Sequence of chain 1.A:
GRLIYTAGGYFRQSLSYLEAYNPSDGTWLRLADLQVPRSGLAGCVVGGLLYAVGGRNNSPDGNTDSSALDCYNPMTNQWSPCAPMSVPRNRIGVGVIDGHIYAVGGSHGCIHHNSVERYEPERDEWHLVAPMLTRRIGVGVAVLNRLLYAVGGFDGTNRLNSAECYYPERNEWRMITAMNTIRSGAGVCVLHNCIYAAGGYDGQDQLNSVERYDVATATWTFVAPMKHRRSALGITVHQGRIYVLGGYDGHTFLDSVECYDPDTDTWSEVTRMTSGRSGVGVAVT

The protein below binds the small molecule below.
Small molecule (SMILES): CC(=O)N1CCC[C@H]1C(=O)N[C@@H]1COC(=O)c2ccccc2CSC[C@H](C(=O)N(C)C)NC1=O

Binding-site contacts:
Ligand atom C5 contacts residue ARG101 of chain 1.A at 3.9 Å.
Ligand atom O33 contacts residue SER288 of chain 1.A at 3.8 Å.
Ligand atom C8 contacts residue SER288 of chain 1.A at 3.7 Å.
Ligand atom C1 contacts residue ARG101 of chain 1.A at 3.4 Å.
Ligand atom C1 contacts residue ALA242 of chain 1.A at 4.0 Å (hydrophobic).
Ligand atom C12 contacts residue ARG101 of chain 1.A at 3.5 Å.
Ligand atom C3 contacts residue ALA242 of chain 1.A at 3.7 Å (hydrophobic).
Ligand atom C2 contacts residue ARG101 of chain 1.A at 3.6 Å.
Ligand atom C10 contacts residue TYR258 of chain 1.A at 3.6 Å (hydrophobic).
Ligand atom C7 contacts residue GLY289 of chain 1.A at 3.9 Å.
Ligand atom N27 contacts residue TYR258 of chain 1.A at 3.5 Å.
Ligand atom O28 contacts residue GLY50 of chain 1.A at 3.1 Å (h-bond).
Ligand atom O29 contacts residue SER288 of chain 1.A at 2.7 Å (h-bond).
Ligand atom C22 contacts residue TYR258 of chain 1.A at 3.6 Å (hydrophobic).
Ligand atom S34 contacts residue ALA242 of chain 1.A at 3.6 Å.
Ligand atom C6 contacts residue ARG101 of chain 1.A at 3.7 Å.
Ligand atom C17 contacts residue TYR258 of chain 1.A at 3.7 Å (hydrophobic).
Ligand atom O29 contacts residue PHE263 of chain 1.A at 3.2 Å.
Ligand atom O28 contacts residue SER49 of chain 1.A at 3.6 Å.
Ligand atom O30 contacts residue TYR20 of chain 1.A at 3.5 Å.
Ligand atom C23 contacts residue TYR258 of chain 1.A at 3.4 Å (hydrophobic).
Ligand atom C20 contacts residue TYR258 of chain 1.A at 3.6 Å (hydrophobic).
Ligand atom C6 contacts residue ALA242 of chain 1.A at 3.6 Å (hydrophobic).
Ligand atom C22 contacts residue PHE263 of chain 1.A at 3.6 Å (hydrophobic).
Ligand atom C3 contacts residue ARG101 of chain 1.A at 3.6 Å.
Ligand atom O28 contacts residue GLY289 of chain 1.A at 3.7 Å.
Ligand atom C21 contacts residue ARG101 of chain 1.A at 3.7 Å.
Ligand atom C18 contacts residue TYR20 of chain 1.A at 3.7 Å (hydrophobic).
Ligand atom C16 contacts residue TYR20 of chain 1.A at 3.6 Å (hydrophobic).
Ligand atom C2 contacts residue GLY195 of chain 1.A at 4.0 Å.
Ligand atom C3 contacts residue GLY50 of chain 1.A at 3.8 Å.
Ligand atom C14 contacts residue ASN68 of chain 1.A at 3.6 Å.
Ligand atom C4 contacts residue ARG101 of chain 1.A at 3.7 Å.
Ligand atom C7 contacts residue ALA242 of chain 1.A at 4.0 Å (hydrophobic).
Ligand atom C3 contacts residue GLY289 of chain 1.A at 4.0 Å.
Ligand atom O33 contacts residue ALA242 of chain 1.A at 3.9 Å.
Ligand atom O31 contacts residue TYR258 of chain 1.A at 4.0 Å.
Ligand atom C16 contacts residue SER288 of chain 1.A at 3.9 Å.
Ligand atom C4 contacts residue ALA242 of chain 1.A at 3.9 Å (hydrophobic).
Ligand atom C5 contacts residue ALA242 of chain 1.A at 3.5 Å (hydrophobic).